Binding-site contacts:
Ligand atom C7 contacts residue C151 of chain 33.D at 3.4 Å.
Ligand atom C13 contacts residue C151 of chain 33.D at 4.5 Å.
Ligand atom O3S contacts residue PHE223 of chain 33.A at 3.9 Å.
Ligand atom C6 contacts residue C151 of chain 33.D at 4.2 Å.
Ligand atom C11 contacts residue C151 of chain 33.D at 3.5 Å.
Ligand atom O3S contacts residue ARG224 of chain 33.A at 2.9 Å (salt-bridge).
Ligand atom C10 contacts residue C151 of chain 33.D at 3.4 Å.
Ligand atom C16 contacts residue ASP229 of chain 33.A at 4.3 Å.
Ligand atom C9 contacts residue C151 of chain 33.D at 3.4 Å.
Ligand atom C12 contacts residue C151 of chain 33.D at 3.4 Å.
Ligand atom C3 contacts residue TRP374 of chain 33.A at 4.3 Å (hydrophobic).
Ligand atom O2S contacts residue GLY222 of chain 33.A at 3.3 Å (h-bond).
Ligand atom O2S contacts residue ARG224 of chain 33.A at 4.5 Å.
Ligand atom C2 contacts residue TRP374 of chain 33.A at 4.1 Å (hydrophobic).
Ligand atom O1S contacts residue GLY222 of chain 33.A at 2.3 Å (h-bond).
Ligand atom C1 contacts residue TRP374 of chain 33.A at 3.6 Å (hydrophobic).
Ligand atom O1S contacts residue PHE223 of chain 33.A at 4.5 Å.
Ligand atom S1 contacts residue LYS215 of chain 33.A at 4.1 Å.
Ligand atom S1 contacts residue GLY222 of chain 33.A at 3.0 Å (h-bond).
Ligand atom S1 contacts residue ARG224 of chain 33.A at 4.3 Å.
Ligand atom C5 contacts residue C151 of chain 33.D at 4.0 Å.
Ligand atom O1S contacts residue TRP374 of chain 33.A at 4.3 Å.
Ligand atom O3S contacts residue TRP374 of chain 33.A at 3.3 Å.
Ligand atom S1 contacts residue TRP374 of chain 33.A at 4.0 Å.
Ligand atom C8 contacts residue C151 of chain 33.D at 3.7 Å.
Ligand atom O1S contacts residue LYS215 of chain 33.A at 2.7 Å (salt-bridge).
Ligand atom O3S contacts residue GLY222 of chain 33.A at 2.9 Å (h-bond).

The protein below binds the small molecule below.
Small molecule (SMILES): CCCCCCCCCCCC[N+](C)(C)CCCS(=O)(=O)O

Sequence of chain 33.A:
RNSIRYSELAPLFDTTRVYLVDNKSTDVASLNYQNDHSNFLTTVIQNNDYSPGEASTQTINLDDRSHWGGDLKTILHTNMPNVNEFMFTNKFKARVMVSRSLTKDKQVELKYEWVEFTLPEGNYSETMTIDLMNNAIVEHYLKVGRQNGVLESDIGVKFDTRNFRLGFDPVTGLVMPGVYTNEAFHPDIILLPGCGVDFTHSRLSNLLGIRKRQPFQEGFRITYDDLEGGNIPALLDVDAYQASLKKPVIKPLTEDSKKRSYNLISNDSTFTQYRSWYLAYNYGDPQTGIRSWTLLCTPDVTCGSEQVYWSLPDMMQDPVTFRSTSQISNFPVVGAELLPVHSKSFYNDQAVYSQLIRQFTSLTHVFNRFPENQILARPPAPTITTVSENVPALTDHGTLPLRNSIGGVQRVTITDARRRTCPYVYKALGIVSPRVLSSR